This protein binds this small molecule.
Small molecule (SMILES): C[C@@H](O)[C@H](NC(=O)c1ccc(C#CC#Cc2ccccc2)cc1)C(=O)NO

Sequence of chain 1.B:
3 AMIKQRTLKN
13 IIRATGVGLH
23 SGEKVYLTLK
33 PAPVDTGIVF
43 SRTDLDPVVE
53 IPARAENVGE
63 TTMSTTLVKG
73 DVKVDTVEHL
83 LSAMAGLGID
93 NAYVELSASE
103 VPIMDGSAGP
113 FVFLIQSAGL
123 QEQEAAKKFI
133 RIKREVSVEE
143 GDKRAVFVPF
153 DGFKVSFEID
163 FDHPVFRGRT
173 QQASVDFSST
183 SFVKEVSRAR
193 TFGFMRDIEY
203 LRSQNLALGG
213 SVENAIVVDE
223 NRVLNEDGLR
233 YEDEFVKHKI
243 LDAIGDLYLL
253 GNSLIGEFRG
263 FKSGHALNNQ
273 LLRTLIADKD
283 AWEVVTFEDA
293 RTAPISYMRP

Binding-site contacts:
Ligand atom O27 contacts residue PHE194 of chain 1.B at 3.0 Å (h-bond).
Ligand atom C10 contacts residue PHE194 of chain 1.B at 3.3 Å (hydrophobic).
Ligand atom C17 contacts residue SER213 of chain 1.B at 3.7 Å.
Ligand atom C17 contacts residue ILE200 of chain 1.B at 3.6 Å (hydrophobic).
Ligand atom O04 contacts residue ZN1 of chain 1.G at 2.3 Å.
Ligand atom C02 contacts residue THR193 of chain 1.B at 3.2 Å.
Ligand atom C02 contacts residue ZN1 of chain 1.G at 2.8 Å.
Ligand atom O04 contacts residue GLU80 of chain 1.B at 2.3 Å (salt-bridge).
Ligand atom O01 contacts residue THR193 of chain 1.B at 2.6 Å (h-bond).
Ligand atom O04 contacts residue HIS81 of chain 1.B at 3.3 Å (h-bond).
Ligand atom N03 contacts residue HIS267 of chain 1.B at 2.9 Å (h-bond).
Ligand atom C18 contacts residue SER213 of chain 1.B at 3.6 Å.
Ligand atom C17 contacts residue GLY212 of chain 1.B at 3.5 Å.
Ligand atom C16 contacts residue GLY212 of chain 1.B at 3.8 Å.
Ligand atom C26 contacts residue ASP244 of chain 1.B at 3.8 Å.
Ligand atom C19 contacts residue GLY212 of chain 1.B at 3.6 Å.
Ligand atom N03 contacts residue ZN1 of chain 1.G at 3.0 Å.
Ligand atom N06 contacts residue THR193 of chain 1.B at 2.9 Å (h-bond).
Ligand atom C10 contacts residue THR193 of chain 1.B at 3.4 Å.
Ligand atom C18 contacts residue GLY212 of chain 1.B at 3.5 Å.
Ligand atom C05 contacts residue THR193 of chain 1.B at 3.5 Å.
Ligand atom O04 contacts residue ASP244 of chain 1.B at 3.0 Å (salt-bridge).
Ligand atom C11 contacts residue ALA217 of chain 1.B at 3.8 Å (hydrophobic).
Ligand atom O04 contacts residue HIS267 of chain 1.B at 3.0 Å (h-bond).
Ligand atom N03 contacts residue MET65 of chain 1.B at 3.5 Å (h-bond).
Ligand atom C02 contacts residue ASP244 of chain 1.B at 3.5 Å.
Ligand atom C24 contacts residue VAL219 of chain 1.B at 3.8 Å (hydrophobic).
Ligand atom O01 contacts residue ZN1 of chain 1.G at 1.9 Å.
Ligand atom C24 contacts residue SER213 of chain 1.B at 3.7 Å.
Ligand atom N06 contacts residue PHE194 of chain 1.B at 3.8 Å.
Ligand atom O01 contacts residue HIS240 of chain 1.B at 2.8 Å (h-bond).
Ligand atom O01 contacts residue HIS81 of chain 1.B at 3.5 Å (h-bond).
Ligand atom C20 contacts residue ARG204 of chain 1.B at 3.7 Å.
Ligand atom C18 contacts residue ILE200 of chain 1.B at 3.7 Å (hydrophobic).
Ligand atom C15 contacts residue ILE200 of chain 1.B at 3.7 Å (hydrophobic).
Ligand atom C16 contacts residue ILE200 of chain 1.B at 3.6 Å (hydrophobic).
Ligand atom O01 contacts residue ASP244 of chain 1.B at 3.3 Å (salt-bridge).
Ligand atom N03 contacts residue ASP244 of chain 1.B at 3.7 Å.
Ligand atom N03 contacts residue GLU80 of chain 1.B at 3.1 Å (salt-bridge).
Ligand atom C26 contacts residue LYS241 of chain 1.B at 3.6 Å.